Binding-site contacts:
Ligand atom C3 contacts residue ASN512 of chain 1.B at 4.4 Å.
Ligand atom C8 contacts residue GLU475 of chain 1.B at 3.3 Å.
Ligand atom O6 contacts residue TYR510 of chain 1.B at 3.7 Å.
Ligand atom O7 contacts residue ASN512 of chain 1.B at 4.2 Å.
Ligand atom O5 contacts residue ASN512 of chain 1.B at 3.7 Å.
Ligand atom C3 contacts residue ASN488 of chain 1.B at 3.8 Å.
Ligand atom C7 contacts residue ASN512 of chain 1.B at 4.4 Å.
Ligand atom C4 contacts residue ASN488 of chain 1.B at 4.2 Å.
Ligand atom C1 contacts residue ASN512 of chain 1.B at 3.4 Å.
Ligand atom C5 contacts residue ASN488 of chain 1.B at 3.6 Å.
Ligand atom O7 contacts residue ASN488 of chain 1.B at 3.5 Å (h-bond).
Ligand atom C4 contacts residue ASN512 of chain 1.B at 4.4 Å.
Ligand atom C7 contacts residue ASN488 of chain 1.B at 3.4 Å.
Ligand atom O4 contacts residue ASN512 of chain 1.B at 4.5 Å.
Ligand atom C5 contacts residue ASN512 of chain 1.B at 3.4 Å.
Ligand atom C7 contacts residue GLU475 of chain 1.B at 4.5 Å.
Ligand atom N2 contacts residue TYR514 of chain 1.B at 3.8 Å.
Ligand atom C1 contacts residue ASN488 of chain 1.B at 1.4 Å.
Ligand atom O5 contacts residue ASN488 of chain 1.B at 2.3 Å (h-bond).
Ligand atom C2 contacts residue ASN512 of chain 1.B at 4.3 Å.
Ligand atom C7 contacts residue LYS323 of chain 1.B at 3.4 Å.
Ligand atom C6 contacts residue TYR510 of chain 1.B at 3.6 Å (hydrophobic).
Ligand atom C7 contacts residue TYR514 of chain 1.B at 4.0 Å (hydrophobic).
Ligand atom C8 contacts residue ASN512 of chain 1.B at 4.2 Å.
Ligand atom C2 contacts residue ASN488 of chain 1.B at 2.4 Å.
Ligand atom N2 contacts residue ASN488 of chain 1.B at 2.9 Å (h-bond).
Ligand atom C8 contacts residue LYS323 of chain 1.B at 3.7 Å.
Ligand atom O7 contacts residue LYS323 of chain 1.B at 2.5 Å (salt-bridge).
Ligand atom C8 contacts residue TYR514 of chain 1.B at 3.4 Å (hydrophobic).
Ligand atom O7 contacts residue TYR510 of chain 1.B at 3.8 Å.
Ligand atom C6 contacts residue ASN512 of chain 1.B at 3.9 Å.

This protein binds this small molecule.
Small molecule (SMILES): CC(=O)N[C@H]1[C@H](O[C@H]2[C@H](O)[C@@H](NC(C)=O)CO[C@@H]2CO)O[C@H](CO)[C@@H](O)[C@@H]1O

Sequence of chain 1.B:
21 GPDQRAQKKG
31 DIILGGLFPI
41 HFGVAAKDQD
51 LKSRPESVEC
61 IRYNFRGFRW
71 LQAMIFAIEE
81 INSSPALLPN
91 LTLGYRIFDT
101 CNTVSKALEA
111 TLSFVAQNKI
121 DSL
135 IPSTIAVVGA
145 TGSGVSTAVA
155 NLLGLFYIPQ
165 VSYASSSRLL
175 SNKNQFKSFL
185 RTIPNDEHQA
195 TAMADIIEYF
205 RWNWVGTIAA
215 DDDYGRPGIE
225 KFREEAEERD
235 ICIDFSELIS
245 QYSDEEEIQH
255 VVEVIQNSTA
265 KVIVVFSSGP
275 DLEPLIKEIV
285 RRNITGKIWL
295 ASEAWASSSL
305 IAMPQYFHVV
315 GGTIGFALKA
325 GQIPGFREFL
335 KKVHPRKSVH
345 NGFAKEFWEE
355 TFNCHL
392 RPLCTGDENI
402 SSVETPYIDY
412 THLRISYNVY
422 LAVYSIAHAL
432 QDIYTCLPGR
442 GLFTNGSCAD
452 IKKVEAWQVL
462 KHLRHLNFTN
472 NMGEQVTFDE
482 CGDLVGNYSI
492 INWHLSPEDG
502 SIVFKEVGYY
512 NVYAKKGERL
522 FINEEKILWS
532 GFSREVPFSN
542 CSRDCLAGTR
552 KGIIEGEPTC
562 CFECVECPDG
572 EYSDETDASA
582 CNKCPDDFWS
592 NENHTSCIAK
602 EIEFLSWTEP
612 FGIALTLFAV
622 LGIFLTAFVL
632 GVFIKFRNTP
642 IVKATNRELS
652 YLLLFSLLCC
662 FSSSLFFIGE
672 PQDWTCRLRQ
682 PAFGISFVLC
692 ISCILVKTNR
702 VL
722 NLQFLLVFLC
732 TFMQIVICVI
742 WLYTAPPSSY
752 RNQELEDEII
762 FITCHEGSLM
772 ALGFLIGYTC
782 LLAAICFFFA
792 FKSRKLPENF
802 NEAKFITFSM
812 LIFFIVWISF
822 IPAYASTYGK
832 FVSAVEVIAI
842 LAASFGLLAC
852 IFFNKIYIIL